Binding-site contacts:
Ligand atom N9 contacts residue TYR77 of chain 3.A at 3.2 Å (h-bond).
Ligand atom P contacts residue ARG100 of chain 3.B at 3.6 Å.
Ligand atom OP2 contacts residue PO41 of chain 3.F at 3.2 Å (h-bond).
Ligand atom C8 contacts residue ARG101 of chain 3.B at 3.6 Å.
Ligand atom O5' contacts residue ARG114 of chain 3.A at 3.5 Å (salt-bridge).
Ligand atom O2' contacts residue LEU86 of chain 3.A at 3.2 Å (h-bond).
Ligand atom N7 contacts residue ARG101 of chain 3.B at 3.6 Å.
Ligand atom O3' contacts residue PO41 of chain 3.F at 2.5 Å (h-bond).
Ligand atom N6 contacts residue TYR77 of chain 3.A at 3.7 Å.
Ligand atom C5' contacts residue PO41 of chain 3.F at 2.9 Å.
Ligand atom N6 contacts residue ASP79 of chain 3.A at 2.9 Å (salt-bridge).
Ligand atom C6 contacts residue ASP79 of chain 3.A at 3.7 Å.
Ligand atom OP2 contacts residue ARG101 of chain 3.B at 2.9 Å (salt-bridge).
Ligand atom N7 contacts residue TYR77 of chain 3.A at 3.5 Å.
Ligand atom O2' contacts residue GLU181 of chain 3.B at 3.2 Å.
Ligand atom N1 contacts residue ASP79 of chain 3.A at 3.2 Å (salt-bridge).
Ligand atom OP1 contacts residue ARG100 of chain 3.B at 2.9 Å (salt-bridge).
Ligand atom N3 contacts residue TYR77 of chain 3.A at 3.4 Å.
Ligand atom O4' contacts residue TYR77 of chain 3.A at 3.7 Å.
Ligand atom OP1 contacts residue PO41 of chain 3.F at 3.6 Å (h-bond).
Ligand atom O2' contacts residue ALA136 of chain 3.B at 2.9 Å (h-bond).
Ligand atom O4' contacts residue ARG121 of chain 3.A at 3.7 Å.
Ligand atom C8 contacts residue TYR77 of chain 3.A at 3.2 Å (hydrophobic).
Ligand atom P contacts residue PO41 of chain 3.F at 3.7 Å.
Ligand atom OP2 contacts residue ARG114 of chain 3.A at 2.8 Å (salt-bridge).
Ligand atom OP1 contacts residue ARG114 of chain 3.A at 2.8 Å (salt-bridge).
Ligand atom C5 contacts residue TYR77 of chain 3.A at 3.4 Å (hydrophobic).
Ligand atom C2 contacts residue TYR77 of chain 3.A at 3.6 Å (hydrophobic).
Ligand atom O3' contacts residue ARG100 of chain 3.B at 3.6 Å.
Ligand atom C6 contacts residue TYR77 of chain 3.A at 3.5 Å (hydrophobic).
Ligand atom C4 contacts residue TYR77 of chain 3.A at 3.2 Å (hydrophobic).
Ligand atom C1' contacts residue TYR77 of chain 3.A at 3.5 Å (hydrophobic).
Ligand atom P contacts residue ARG114 of chain 3.A at 3.4 Å.
Ligand atom N3 contacts residue THR90 of chain 3.B at 3.7 Å.
Ligand atom OP1 contacts residue ARG141 of chain 3.B at 3.7 Å.
Ligand atom C3' contacts residue PO41 of chain 3.F at 3.1 Å.
Ligand atom O3' contacts residue ALA138 of chain 3.B at 2.9 Å (h-bond).
Ligand atom O2' contacts residue ARG121 of chain 3.A at 3.5 Å (salt-bridge).
Ligand atom C2 contacts residue ASP79 of chain 3.A at 3.0 Å.
Ligand atom N1 contacts residue TYR77 of chain 3.A at 3.5 Å.

Sequence of chain 3.A:
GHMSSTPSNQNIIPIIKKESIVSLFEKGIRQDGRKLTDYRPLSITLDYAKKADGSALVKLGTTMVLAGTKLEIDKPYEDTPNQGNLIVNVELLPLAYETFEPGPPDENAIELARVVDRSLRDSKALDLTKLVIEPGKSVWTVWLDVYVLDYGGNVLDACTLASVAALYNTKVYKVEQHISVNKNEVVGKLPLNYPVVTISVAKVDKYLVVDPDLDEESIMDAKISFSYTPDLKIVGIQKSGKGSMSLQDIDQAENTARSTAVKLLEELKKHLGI

A small-molecule ligand and the protein it binds are described below.
Small molecule (SMILES): Nc1ncnc2c1ncn2[C@@H]1O[C@H](CO[P](=O)(O)O[C@H]2[C@@H](O)[C@H](n3cnc4c(N)ncnc43)O[C@@H]2CO[P](=O)(O)O[C@H]2[C@@H](O)[C@H](n3cnc4c(N)ncnc43)O[C@@H]2CO[P](=O)(O)O[C@H]2[C@@H](O)[C@H](n3cnc4c(N)ncnc43)O[C@@H]2COP(=O)=O)[C@@H](O)[C@H]1O

Sequence of chain 3.B:
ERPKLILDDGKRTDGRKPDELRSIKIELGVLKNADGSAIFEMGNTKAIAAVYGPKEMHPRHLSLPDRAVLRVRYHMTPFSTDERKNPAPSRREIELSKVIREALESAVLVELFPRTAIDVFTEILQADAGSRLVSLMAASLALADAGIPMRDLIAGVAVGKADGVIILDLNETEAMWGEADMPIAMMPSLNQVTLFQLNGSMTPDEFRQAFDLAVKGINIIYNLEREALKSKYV